Sequence of chain 1.B:
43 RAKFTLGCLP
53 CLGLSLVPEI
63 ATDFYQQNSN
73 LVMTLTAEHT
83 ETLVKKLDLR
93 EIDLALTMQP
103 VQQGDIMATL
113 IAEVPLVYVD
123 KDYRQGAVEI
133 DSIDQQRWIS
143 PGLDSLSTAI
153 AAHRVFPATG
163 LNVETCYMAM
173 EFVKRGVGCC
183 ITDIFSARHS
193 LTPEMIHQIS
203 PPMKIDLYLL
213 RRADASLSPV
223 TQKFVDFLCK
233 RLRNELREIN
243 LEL

A small-molecule ligand and the protein it binds are described below.
Small molecule (SMILES): O=C(O)Cc1c[nH]c2ccccc12

Binding-site contacts:
Ligand atom C18 contacts residue CYS168 of chain 1.B at 3.7 Å (hydrophobic).
Ligand atom O2 contacts residue LEU51 of chain 1.B at 3.9 Å.
Ligand atom C2 contacts residue ASP146 of chain 1.B at 3.8 Å.
Ligand atom C5 contacts residue THR184 of chain 1.B at 3.3 Å.
Ligand atom O3 contacts residue CYS168 of chain 1.B at 2.9 Å (h-bond).
Ligand atom C2 contacts residue CYS168 of chain 1.B at 3.6 Å (hydrophobic).
Ligand atom C18 contacts residue PRO52 of chain 1.B at 3.9 Å (hydrophobic).
Ligand atom N contacts residue ASP185 of chain 1.B at 3.1 Å (salt-bridge).
Ligand atom C5 contacts residue LEU148 of chain 1.B at 3.6 Å (hydrophobic).
Ligand atom C3 contacts residue CYS168 of chain 1.B at 3.9 Å (hydrophobic).
Ligand atom C contacts residue CYS168 of chain 1.B at 3.4 Å (hydrophobic).
Ligand atom C3 contacts residue THR167 of chain 1.B at 3.9 Å.
Ligand atom C4 contacts residue CYS168 of chain 1.B at 4.0 Å (hydrophobic).
Ligand atom C1 contacts residue CYS168 of chain 1.B at 3.5 Å (hydrophobic).
Ligand atom C2 contacts residue GLU166 of chain 1.B at 3.5 Å.
Ligand atom C3 contacts residue GLU166 of chain 1.B at 3.9 Å.
Ligand atom O3 contacts residue THR167 of chain 1.B at 3.6 Å.
Ligand atom O3 contacts residue HIS81 of chain 1.B at 3.7 Å.
Ligand atom C1 contacts residue LEU148 of chain 1.B at 4.1 Å (hydrophobic).
Ligand atom C7 contacts residue CYS168 of chain 1.B at 3.8 Å (hydrophobic).
Ligand atom N contacts residue LEU148 of chain 1.B at 3.7 Å.
Ligand atom C1 contacts residue ASP146 of chain 1.B at 4.2 Å.
Ligand atom O3 contacts residue PRO52 of chain 1.B at 3.9 Å.
Ligand atom O3 contacts residue GLU166 of chain 1.B at 3.9 Å.
Ligand atom N contacts residue CYS168 of chain 1.B at 3.5 Å.
Ligand atom C4 contacts residue VAL165 of chain 1.B at 3.9 Å (hydrophobic).
Ligand atom C3 contacts residue PRO143 of chain 1.B at 3.5 Å (hydrophobic).
Ligand atom C8 contacts residue ASP185 of chain 1.B at 3.3 Å.
Ligand atom O2 contacts residue CYS168 of chain 1.B at 3.6 Å (h-bond).
Ligand atom C contacts residue LEU148 of chain 1.B at 3.5 Å (hydrophobic).
Ligand atom O2 contacts residue PRO52 of chain 1.B at 3.5 Å.
Ligand atom C3 contacts residue VAL165 of chain 1.B at 3.3 Å (hydrophobic).
Ligand atom C4 contacts residue PRO143 of chain 1.B at 3.5 Å (hydrophobic).
Ligand atom N contacts residue THR184 of chain 1.B at 3.1 Å (h-bond).
Ligand atom O2 contacts residue CYS53 of chain 1.B at 3.2 Å (h-bond).
Ligand atom C8 contacts residue CYS168 of chain 1.B at 3.7 Å (hydrophobic).
Ligand atom C5 contacts residue CYS168 of chain 1.B at 3.8 Å (hydrophobic).
Ligand atom C contacts residue THR184 of chain 1.B at 3.5 Å.
Ligand atom C4 contacts residue ALA171 of chain 1.B at 4.1 Å (hydrophobic).
Ligand atom C2 contacts residue THR167 of chain 1.B at 3.9 Å.